Sequence of chain 2.F:
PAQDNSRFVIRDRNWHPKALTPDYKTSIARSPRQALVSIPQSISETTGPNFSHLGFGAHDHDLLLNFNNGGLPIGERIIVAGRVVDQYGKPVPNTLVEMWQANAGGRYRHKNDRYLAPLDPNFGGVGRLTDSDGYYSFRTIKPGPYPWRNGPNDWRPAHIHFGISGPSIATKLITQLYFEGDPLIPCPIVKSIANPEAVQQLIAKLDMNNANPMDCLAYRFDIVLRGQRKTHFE

This small molecule binds to this protein.
Small molecule (SMILES): Oc1ccc(F)cc1O

Sequence of chain 4.E:
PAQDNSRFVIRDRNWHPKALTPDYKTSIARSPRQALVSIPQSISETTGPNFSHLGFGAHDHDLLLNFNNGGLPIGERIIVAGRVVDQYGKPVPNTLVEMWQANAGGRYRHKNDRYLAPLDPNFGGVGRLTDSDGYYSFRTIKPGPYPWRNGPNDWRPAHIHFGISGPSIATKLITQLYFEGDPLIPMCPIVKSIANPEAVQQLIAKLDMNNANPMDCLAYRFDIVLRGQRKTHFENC

Binding-site contacts:
Ligand atom C5 contacts residue ARG231 of chain 4.E at 3.4 Å.
Ligand atom C6 contacts residue ARG7 of chain 4.E at 3.5 Å.
Ligand atom C4 contacts residue PHE8 of chain 4.E at 4.3 Å (hydrophobic).
Ligand atom C5 contacts residue PRO215 of chain 2.F at 3.6 Å (hydrophobic).
Ligand atom C5 contacts residue ARG7 of chain 4.E at 3.8 Å.
Ligand atom C3 contacts residue GLN41 of chain 4.E at 3.7 Å.
Ligand atom C4 contacts residue GLN41 of chain 4.E at 4.1 Å.
Ligand atom C1 contacts residue GLU236 of chain 4.E at 3.6 Å.
Ligand atom C5 contacts residue ALA213 of chain 2.F at 4.1 Å (hydrophobic).
Ligand atom F9 contacts residue GLN41 of chain 4.E at 3.7 Å.
Ligand atom O7 contacts residue PRO215 of chain 2.F at 4.3 Å.
Ligand atom C2 contacts residue ARG7 of chain 4.E at 3.8 Å.
Ligand atom O8 contacts residue GLN41 of chain 4.E at 2.9 Å (h-bond).
Ligand atom C6 contacts residue ARG231 of chain 4.E at 3.7 Å.
Ligand atom O7 contacts residue ARG7 of chain 4.E at 3.5 Å (salt-bridge).
Ligand atom C1 contacts residue ARG7 of chain 4.E at 3.5 Å.
Ligand atom C2 contacts residue GLN41 of chain 4.E at 4.0 Å.
Ligand atom F9 contacts residue ARG7 of chain 4.E at 4.4 Å.
Ligand atom F9 contacts residue PRO215 of chain 2.F at 4.5 Å.
Ligand atom O8 contacts residue PRO40 of chain 4.E at 3.6 Å.
Ligand atom F9 contacts residue ILE10 of chain 4.E at 3.5 Å.
Ligand atom C6 contacts residue GLU236 of chain 4.E at 3.6 Å.
Ligand atom C3 contacts residue ARG7 of chain 4.E at 4.0 Å.
Ligand atom C4 contacts residue PRO215 of chain 2.F at 3.9 Å (hydrophobic).
Ligand atom C6 contacts residue ALA213 of chain 2.F at 4.4 Å (hydrophobic).
Ligand atom C2 contacts residue PRO215 of chain 2.F at 4.0 Å (hydrophobic).
Ligand atom C1 contacts residue PRO215 of chain 2.F at 3.7 Å (hydrophobic).
Ligand atom C6 contacts residue ASN214 of chain 2.F at 4.2 Å.
Ligand atom O8 contacts residue ARG7 of chain 4.E at 4.5 Å.
Ligand atom C4 contacts residue ILE10 of chain 4.E at 4.4 Å (hydrophobic).
Ligand atom O7 contacts residue GLU236 of chain 4.E at 2.9 Å (salt-bridge).
Ligand atom C6 contacts residue PRO215 of chain 2.F at 3.5 Å (hydrophobic).
Ligand atom C4 contacts residue ARG7 of chain 4.E at 4.0 Å.
Ligand atom C3 contacts residue ILE10 of chain 4.E at 4.3 Å (hydrophobic).
Ligand atom C3 contacts residue PRO215 of chain 2.F at 3.9 Å (hydrophobic).
Ligand atom F9 contacts residue PHE8 of chain 4.E at 3.2 Å.